Binding-site contacts:
Ligand atom C8 contacts residue ASN67 of chain 1.B at 4.5 Å.
Ligand atom C7 contacts residue ASN67 of chain 1.B at 3.3 Å.
Ligand atom O5 contacts residue ASN67 of chain 1.B at 2.4 Å (h-bond).
Ligand atom N2 contacts residue ASN67 of chain 1.B at 2.9 Å (h-bond).
Ligand atom C5 contacts residue ASN67 of chain 1.B at 3.6 Å.
Ligand atom C1 contacts residue TYR389 of chain 1.D at 4.0 Å (hydrophobic).
Ligand atom N2 contacts residue LEU360 of chain 1.B at 3.9 Å.
Ligand atom C2 contacts residue ASN67 of chain 1.B at 2.5 Å.
Ligand atom C2 contacts residue TYR389 of chain 1.D at 4.2 Å (hydrophobic).
Ligand atom C7 contacts residue LEU360 of chain 1.B at 3.9 Å (hydrophobic).
Ligand atom C1 contacts residue ASN67 of chain 1.B at 1.4 Å.
Ligand atom O5 contacts residue TYR389 of chain 1.D at 4.2 Å.
Ligand atom C8 contacts residue LEU360 of chain 1.B at 3.5 Å (hydrophobic).
Ligand atom O7 contacts residue ASN67 of chain 1.B at 3.4 Å (h-bond).
Ligand atom C4 contacts residue ASN67 of chain 1.B at 4.2 Å.
Ligand atom O7 contacts residue TYR389 of chain 1.D at 3.3 Å.
Ligand atom C3 contacts residue ASN67 of chain 1.B at 3.8 Å.

Sequence of chain 1.B:
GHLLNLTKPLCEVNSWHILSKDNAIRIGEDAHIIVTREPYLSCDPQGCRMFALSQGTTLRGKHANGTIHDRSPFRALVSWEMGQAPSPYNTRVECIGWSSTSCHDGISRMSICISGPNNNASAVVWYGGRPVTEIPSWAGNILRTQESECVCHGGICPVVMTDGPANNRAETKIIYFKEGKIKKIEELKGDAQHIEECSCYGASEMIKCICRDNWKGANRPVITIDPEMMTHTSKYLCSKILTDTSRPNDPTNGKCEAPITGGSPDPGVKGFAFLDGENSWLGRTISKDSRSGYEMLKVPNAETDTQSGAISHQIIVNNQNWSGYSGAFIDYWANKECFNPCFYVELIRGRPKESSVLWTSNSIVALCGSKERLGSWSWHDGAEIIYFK

A protein and the small-molecule ligand that binds it are described below.
Small molecule (SMILES): CC(=O)N[C@@H]1[C@@H](O)[C@H](O)[C@@H](CO)O[C@H]1O

Sequence of chain 1.D:
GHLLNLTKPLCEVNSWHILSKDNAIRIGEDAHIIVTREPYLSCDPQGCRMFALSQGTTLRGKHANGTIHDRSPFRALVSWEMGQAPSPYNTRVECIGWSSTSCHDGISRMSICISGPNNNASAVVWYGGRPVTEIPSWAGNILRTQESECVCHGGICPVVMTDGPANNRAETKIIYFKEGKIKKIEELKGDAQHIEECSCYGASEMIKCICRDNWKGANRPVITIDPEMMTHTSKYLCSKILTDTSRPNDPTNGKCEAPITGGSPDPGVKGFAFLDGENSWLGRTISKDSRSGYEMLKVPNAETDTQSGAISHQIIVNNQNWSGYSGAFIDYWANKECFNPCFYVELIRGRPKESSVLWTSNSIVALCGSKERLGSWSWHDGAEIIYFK